Sequence of chain 1.J:
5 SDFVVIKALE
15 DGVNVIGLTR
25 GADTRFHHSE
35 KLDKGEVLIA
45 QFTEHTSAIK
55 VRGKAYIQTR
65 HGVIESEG

A small-molecule ligand and the protein it binds are described below.
Small molecule (SMILES): N[C@@H](Cc1c[nH]c2ccccc12)C(=O)O

Binding-site contacts:
Ligand atom N contacts residue THR23 of chain 1.J at 2.7 Å (h-bond).
Ligand atom CB contacts residue THR23 of chain 1.J at 3.8 Å.
Ligand atom N contacts residue THR28 of chain 1.J at 3.1 Å (h-bond).
Ligand atom CD1 contacts residue THR47 of chain 1.K at 4.1 Å.
Ligand atom CA contacts residue GLY25 of chain 1.J at 3.5 Å.
Ligand atom CA contacts residue SER51 of chain 1.J at 4.0 Å.
Ligand atom O contacts residue ARG24 of chain 1.J at 3.7 Å.
Ligand atom NE1 contacts residue GLN45 of chain 1.K at 3.0 Å (h-bond).
Ligand atom O contacts residue THR47 of chain 1.K at 3.5 Å (h-bond).
Ligand atom CE2 contacts residue GLN45 of chain 1.K at 3.9 Å.
Ligand atom C contacts residue SER51 of chain 1.J at 3.4 Å.
Ligand atom CB contacts residue SER51 of chain 1.J at 3.7 Å.
Ligand atom N contacts residue GLY25 of chain 1.J at 2.9 Å (h-bond).
Ligand atom CG contacts residue SER51 of chain 1.J at 3.8 Å.
Ligand atom CA contacts residue THR28 of chain 1.J at 3.3 Å.
Ligand atom CZ2 contacts residue ALA44 of chain 1.K at 4.0 Å (hydrophobic).
Ligand atom CD1 contacts residue GLN45 of chain 1.K at 3.9 Å.
Ligand atom OXT contacts residue THR47 of chain 1.K at 2.7 Å (h-bond).
Ligand atom NE1 contacts residue ALA44 of chain 1.K at 4.1 Å.
Ligand atom N contacts residue ASP27 of chain 1.J at 2.9 Å (salt-bridge).
Ligand atom C contacts residue THR50 of chain 1.K at 4.0 Å.
Ligand atom CZ3 contacts residue GLY21 of chain 1.K at 3.6 Å.
Ligand atom CH2 contacts residue ILE20 of chain 1.K at 4.1 Å (hydrophobic).
Ligand atom CH2 contacts residue GLY21 of chain 1.K at 3.6 Å.
Ligand atom CZ2 contacts residue ILE53 of chain 1.K at 3.9 Å (hydrophobic).
Ligand atom CD1 contacts residue SER51 of chain 1.J at 3.1 Å.
Ligand atom O contacts residue THR23 of chain 1.J at 4.0 Å.
Ligand atom CH2 contacts residue VAL19 of chain 1.K at 4.1 Å (hydrophobic).
Ligand atom O contacts residue SER51 of chain 1.J at 3.0 Å (h-bond).
Ligand atom CZ3 contacts residue HIS32 of chain 1.K at 4.0 Å.
Ligand atom CE3 contacts residue HIS32 of chain 1.K at 3.6 Å.
Ligand atom C contacts residue THR47 of chain 1.K at 3.6 Å.
Ligand atom CA contacts residue THR23 of chain 1.J at 3.7 Å.
Ligand atom OXT contacts residue THR50 of chain 1.K at 2.9 Å (h-bond).
Ligand atom NE1 contacts residue SER51 of chain 1.J at 4.1 Å.
Ligand atom C contacts residue GLY25 of chain 1.J at 3.5 Å.
Ligand atom O contacts residue GLY25 of chain 1.J at 3.1 Å (h-bond).
Ligand atom CB contacts residue THR28 of chain 1.J at 3.2 Å.
Ligand atom CZ2 contacts residue THR50 of chain 1.K at 3.9 Å.
Ligand atom CD1 contacts residue ALA52 of chain 1.J at 4.1 Å (hydrophobic).

Sequence of chain 1.K:
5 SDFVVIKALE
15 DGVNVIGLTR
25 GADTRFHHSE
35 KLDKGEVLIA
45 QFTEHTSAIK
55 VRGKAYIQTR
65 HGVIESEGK